Binding-site contacts:
Ligand atom O18 contacts residue LYS190 of chain 1.B at 3.9 Å.
Ligand atom C13 contacts residue ILE228 of chain 1.B at 3.7 Å (hydrophobic).
Ligand atom C6 contacts residue ILE228 of chain 1.B at 3.9 Å (hydrophobic).
Ligand atom C13 contacts residue TYR182 of chain 1.B at 4.0 Å (hydrophobic).
Ligand atom C12 contacts residue ILE228 of chain 1.B at 4.0 Å (hydrophobic).
Ligand atom C12 contacts residue MET186 of chain 1.B at 3.9 Å (hydrophobic).
Ligand atom CL9 contacts residue ALA122 of chain 1.B at 3.8 Å.
Ligand atom C10 contacts residue ALA122 of chain 1.B at 3.6 Å (hydrophobic).
Ligand atom C3 contacts residue NAD1 of chain 1.E at 3.3 Å.
Ligand atom C6 contacts residue NAD1 of chain 1.E at 3.4 Å.
Ligand atom C14 contacts residue NAD1 of chain 1.E at 3.6 Å.
Ligand atom C2 contacts residue TYR182 of chain 1.B at 3.5 Å (hydrophobic).
Ligand atom C4 contacts residue NAD1 of chain 1.E at 3.3 Å.
Ligand atom C9 contacts residue ALA122 of chain 1.B at 3.8 Å (hydrophobic).
Ligand atom C1 contacts residue NAD1 of chain 1.E at 3.5 Å.
Ligand atom C5 contacts residue ALA225 of chain 1.B at 3.8 Å (hydrophobic).
Ligand atom O7 contacts residue NAD1 of chain 1.E at 3.3 Å.
Ligand atom C8 contacts residue NAD1 of chain 1.E at 4.1 Å.
Ligand atom C14 contacts residue TYR172 of chain 1.B at 3.7 Å (hydrophobic).
Ligand atom C3 contacts residue TYR182 of chain 1.B at 3.3 Å (hydrophobic).
Ligand atom O15 contacts residue NAD1 of chain 1.E at 3.5 Å (h-bond).
Ligand atom CL1 contacts residue ALA124 of chain 1.B at 3.4 Å.
Ligand atom C6 contacts residue ALA225 of chain 1.B at 3.8 Å (hydrophobic).
Ligand atom C2 contacts residue NAD1 of chain 1.E at 3.5 Å.
Ligand atom C5 contacts residue NAD1 of chain 1.E at 3.0 Å.
Ligand atom C9 contacts residue ALA224 of chain 1.B at 3.6 Å (hydrophobic).
Ligand atom O18 contacts residue TYR182 of chain 1.B at 2.5 Å (h-bond).
Ligand atom CL9 contacts residue ALA224 of chain 1.B at 3.4 Å.
Ligand atom C12 contacts residue VAL127 of chain 1.B at 4.0 Å (hydrophobic).
Ligand atom O15 contacts residue PRO219 of chain 1.B at 3.9 Å.
Ligand atom CL1 contacts residue ASN123 of chain 1.B at 3.8 Å.
Ligand atom C5 contacts residue ILE228 of chain 1.B at 4.0 Å (hydrophobic).
Ligand atom CL9 contacts residue NAD1 of chain 1.E at 3.3 Å.
Ligand atom C3 contacts residue TYR172 of chain 1.B at 3.8 Å (hydrophobic).
Ligand atom CL1 contacts residue VAL127 of chain 1.B at 3.9 Å.
Ligand atom C10 contacts residue ALA224 of chain 1.B at 4.0 Å (hydrophobic).
Ligand atom O15 contacts residue ILE274 of chain 1.B at 3.3 Å.
Ligand atom O15 contacts residue PHE273 of chain 1.B at 3.6 Å.
Ligand atom O18 contacts residue NAD1 of chain 1.E at 2.6 Å (h-bond).
Ligand atom C14 contacts residue PHE273 of chain 1.B at 4.0 Å (hydrophobic).

Sequence of chain 1.B:
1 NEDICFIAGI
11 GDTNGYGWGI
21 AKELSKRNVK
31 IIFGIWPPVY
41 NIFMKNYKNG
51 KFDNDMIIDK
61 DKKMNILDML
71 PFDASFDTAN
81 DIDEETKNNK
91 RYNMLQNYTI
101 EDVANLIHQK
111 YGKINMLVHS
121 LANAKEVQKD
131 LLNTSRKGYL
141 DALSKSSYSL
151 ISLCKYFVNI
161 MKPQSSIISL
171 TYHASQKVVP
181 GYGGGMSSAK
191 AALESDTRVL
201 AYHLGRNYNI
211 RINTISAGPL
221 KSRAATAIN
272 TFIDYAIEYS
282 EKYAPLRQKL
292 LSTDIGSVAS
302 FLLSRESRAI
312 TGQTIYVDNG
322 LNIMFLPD

This small molecule binds to this protein.
Small molecule (SMILES): O=Cc1ccc(Oc2ccc(Cl)cc2Cl)c(O)c1